Binding-site contacts:
Ligand atom C2 contacts residue ASN443 of chain 1.D at 2.5 Å.
Ligand atom O7 contacts residue GLU448 of chain 1.D at 3.8 Å.
Ligand atom C3 contacts residue ASN443 of chain 1.D at 3.8 Å.
Ligand atom C5 contacts residue ASN443 of chain 1.D at 3.7 Å.
Ligand atom C4 contacts residue ASN443 of chain 1.D at 4.2 Å.
Ligand atom O7 contacts residue ILE442 of chain 1.D at 3.4 Å.
Ligand atom C8 contacts residue ILE442 of chain 1.D at 3.8 Å (hydrophobic).
Ligand atom C7 contacts residue ASN443 of chain 1.D at 3.4 Å.
Ligand atom C1 contacts residue ASN443 of chain 1.D at 1.4 Å.
Ligand atom N2 contacts residue ILE442 of chain 1.D at 4.0 Å.
Ligand atom O7 contacts residue ASN443 of chain 1.D at 3.2 Å (h-bond).
Ligand atom O5 contacts residue ASN443 of chain 1.D at 2.4 Å (h-bond).
Ligand atom N2 contacts residue ASN443 of chain 1.D at 2.9 Å (h-bond).
Ligand atom C7 contacts residue ILE442 of chain 1.D at 3.7 Å (hydrophobic).

The protein below binds the small molecule below.
Small molecule (SMILES): CC(=O)N[C@@H]1[C@@H](O)[C@H](O)[C@@H](CO)O[C@H]1O

Sequence of chain 1.D:
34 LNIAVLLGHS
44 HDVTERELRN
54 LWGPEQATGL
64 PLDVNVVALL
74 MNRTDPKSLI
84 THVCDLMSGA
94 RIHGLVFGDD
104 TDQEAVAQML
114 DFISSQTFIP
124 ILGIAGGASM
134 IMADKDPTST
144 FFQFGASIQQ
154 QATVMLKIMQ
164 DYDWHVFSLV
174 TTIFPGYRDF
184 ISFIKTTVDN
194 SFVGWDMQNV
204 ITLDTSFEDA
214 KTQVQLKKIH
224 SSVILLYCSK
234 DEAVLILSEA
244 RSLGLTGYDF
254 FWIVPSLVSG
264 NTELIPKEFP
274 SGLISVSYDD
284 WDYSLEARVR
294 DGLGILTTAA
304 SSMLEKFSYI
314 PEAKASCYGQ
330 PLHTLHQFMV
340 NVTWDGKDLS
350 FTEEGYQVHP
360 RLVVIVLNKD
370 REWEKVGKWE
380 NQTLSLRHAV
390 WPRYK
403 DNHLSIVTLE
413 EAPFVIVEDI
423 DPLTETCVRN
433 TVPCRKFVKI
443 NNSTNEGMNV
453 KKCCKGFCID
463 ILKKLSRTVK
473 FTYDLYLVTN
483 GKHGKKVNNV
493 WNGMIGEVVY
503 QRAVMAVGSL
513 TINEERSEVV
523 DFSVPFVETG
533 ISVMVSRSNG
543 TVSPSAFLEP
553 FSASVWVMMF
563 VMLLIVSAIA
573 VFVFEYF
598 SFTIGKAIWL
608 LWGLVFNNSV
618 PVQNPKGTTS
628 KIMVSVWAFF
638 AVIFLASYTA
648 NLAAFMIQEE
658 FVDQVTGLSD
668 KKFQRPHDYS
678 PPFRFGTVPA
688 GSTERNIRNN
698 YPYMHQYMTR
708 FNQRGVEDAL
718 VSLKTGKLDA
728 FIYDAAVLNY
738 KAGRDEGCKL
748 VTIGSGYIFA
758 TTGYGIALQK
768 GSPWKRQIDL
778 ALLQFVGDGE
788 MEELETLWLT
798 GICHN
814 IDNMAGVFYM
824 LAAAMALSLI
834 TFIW